Sequence of chain 1.B:
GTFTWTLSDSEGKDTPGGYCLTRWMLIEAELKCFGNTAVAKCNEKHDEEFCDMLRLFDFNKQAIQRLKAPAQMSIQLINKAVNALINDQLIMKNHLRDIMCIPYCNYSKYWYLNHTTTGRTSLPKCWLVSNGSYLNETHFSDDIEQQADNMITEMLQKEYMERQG

Binding-site contacts:
Ligand atom O4 contacts residue PHE233 of chain 1.A at 4.2 Å.
Ligand atom C6 contacts residue SER234 of chain 1.A at 3.8 Å.
Ligand atom O6 contacts residue ARG235 of chain 1.A at 2.8 Å (salt-bridge).
Ligand atom C1 contacts residue ASN106 of chain 1.B at 1.4 Å.
Ligand atom O2 contacts residue PHE233 of chain 1.A at 3.7 Å.
Ligand atom O3 contacts residue SER234 of chain 1.A at 3.2 Å.
Ligand atom O5 contacts residue VAL129 of chain 1.B at 3.9 Å.
Ligand atom O6 contacts residue SER234 of chain 1.A at 3.6 Å.
Ligand atom C7 contacts residue SER108 of chain 1.B at 4.1 Å.
Ligand atom C3 contacts residue ASN106 of chain 1.B at 3.8 Å.
Ligand atom C6 contacts residue TYR134 of chain 1.B at 3.9 Å (hydrophobic).
Ligand atom C1 contacts residue TYR134 of chain 1.B at 3.4 Å (hydrophobic).
Ligand atom C1 contacts residue SER234 of chain 1.A at 4.2 Å.
Ligand atom C5 contacts residue TYR134 of chain 1.B at 3.6 Å (hydrophobic).
Ligand atom C8 contacts residue ARG235 of chain 1.A at 3.2 Å.
Ligand atom C5 contacts residue ARG235 of chain 1.A at 4.2 Å.
Ligand atom O5 contacts residue TYR134 of chain 1.B at 3.7 Å.
Ligand atom O4 contacts residue GLN232 of chain 1.A at 3.6 Å.
Ligand atom C1 contacts residue PHE233 of chain 1.A at 4.2 Å (hydrophobic).
Ligand atom O5 contacts residue ASN106 of chain 1.B at 2.4 Å (h-bond).
Ligand atom O6 contacts residue CYS231 of chain 1.A at 4.0 Å.
Ligand atom O5 contacts residue SER234 of chain 1.A at 4.2 Å.
Ligand atom C5 contacts residue SER234 of chain 1.A at 3.7 Å.
Ligand atom N2 contacts residue ASN106 of chain 1.B at 2.9 Å (h-bond).
Ligand atom C6 contacts residue CYS231 of chain 1.A at 3.3 Å (hydrophobic).
Ligand atom N2 contacts residue PHE233 of chain 1.A at 4.2 Å.
Ligand atom C3 contacts residue PHE233 of chain 1.A at 3.9 Å (hydrophobic).
Ligand atom O6 contacts residue GLY132 of chain 1.B at 3.2 Å (h-bond).
Ligand atom C5 contacts residue ASN106 of chain 1.B at 3.5 Å.
Ligand atom C6 contacts residue GLY132 of chain 1.B at 3.7 Å.
Ligand atom C6 contacts residue ARG235 of chain 1.A at 3.4 Å.
Ligand atom N2 contacts residue SER108 of chain 1.B at 3.6 Å.
Ligand atom O4 contacts residue CYS231 of chain 1.A at 3.5 Å (h-bond).
Ligand atom C2 contacts residue ASN106 of chain 1.B at 2.6 Å.
Ligand atom C5 contacts residue CYS231 of chain 1.A at 4.2 Å (hydrophobic).
Ligand atom O4 contacts residue SER234 of chain 1.A at 4.0 Å.
Ligand atom C3 contacts residue SER234 of chain 1.A at 4.0 Å.
Ligand atom O3 contacts residue ARG235 of chain 1.A at 3.2 Å (salt-bridge).
Ligand atom O7 contacts residue ASN106 of chain 1.B at 2.6 Å (h-bond).
Ligand atom C7 contacts residue ASN106 of chain 1.B at 3.5 Å.

Sequence of chain 1.A:
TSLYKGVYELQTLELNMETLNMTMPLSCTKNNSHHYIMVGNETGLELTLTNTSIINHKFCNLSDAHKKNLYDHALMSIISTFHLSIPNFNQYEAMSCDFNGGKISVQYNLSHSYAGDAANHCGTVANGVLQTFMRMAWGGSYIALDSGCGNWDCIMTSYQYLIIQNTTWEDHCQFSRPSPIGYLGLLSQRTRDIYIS

The protein below binds the small molecule below.
Small molecule (SMILES): CC(=O)N[C@H]1[C@H](O[C@H]2[C@H](O)[C@@H](NC(C)=O)CO[C@@H]2CO)O[C@H](CO)[C@@H](O[C@@H]2O[C@H](CO[C@H]3O[C@H](CO)[C@@H](O)[C@H](O)[C@@H]3O)[C@@H](O)[C@H](O[C@H]3O[C@H](CO)[C@@H](O)[C@H](O)[C@@H]3O)[C@@H]2O)[C@@H]1O